Binding-site contacts:
Ligand atom C2 contacts residue NAG1 of chain 1.P at 3.7 Å.
Ligand atom O5 contacts residue ASP17 of chain 1.F at 4.5 Å.
Ligand atom C1 contacts residue ASP17 of chain 1.F at 4.5 Å.
Ligand atom C5 contacts residue NAG1 of chain 1.P at 3.9 Å.
Ligand atom C1 contacts residue NAG1 of chain 1.P at 3.1 Å.
Ligand atom O6 contacts residue NAG1 of chain 1.P at 2.8 Å (h-bond).
Ligand atom O5 contacts residue NAG1 of chain 1.P at 2.6 Å (h-bond).
Ligand atom O2 contacts residue NAG1 of chain 1.P at 3.1 Å (h-bond).
Ligand atom O2 contacts residue ASP17 of chain 1.F at 2.5 Å (salt-bridge).
Ligand atom C2 contacts residue ASP17 of chain 1.F at 3.8 Å.
Ligand atom C6 contacts residue NAG1 of chain 1.P at 3.9 Å.

Sequence of chain 1.F:
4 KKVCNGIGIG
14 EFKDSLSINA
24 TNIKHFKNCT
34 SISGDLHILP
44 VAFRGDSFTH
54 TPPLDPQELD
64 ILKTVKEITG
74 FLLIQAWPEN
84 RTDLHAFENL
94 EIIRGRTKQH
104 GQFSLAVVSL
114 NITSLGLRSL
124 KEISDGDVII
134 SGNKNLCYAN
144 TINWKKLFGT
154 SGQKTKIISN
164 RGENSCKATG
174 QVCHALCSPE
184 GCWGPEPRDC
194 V

A protein and the small-molecule ligand that binds it are described below.
Small molecule (SMILES): OC[C@H]1O[C@@H](O)[C@@H](O)[C@@H](O)[C@@H]1O